Sequence of chain 1.B:
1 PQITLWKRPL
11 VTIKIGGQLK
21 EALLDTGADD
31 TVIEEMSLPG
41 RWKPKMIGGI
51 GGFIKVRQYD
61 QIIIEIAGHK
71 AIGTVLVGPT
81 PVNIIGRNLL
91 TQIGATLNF

Binding-site contacts:
Ligand atom C2 contacts residue ASP29 of chain 1.A at 3.5 Å.
Ligand atom C23 contacts residue ASP25 of chain 1.A at 3.4 Å.
Ligand atom C24 contacts residue ASP25 of chain 1.A at 3.6 Å.
Ligand atom O3 contacts residue GLY49 of chain 1.A at 3.4 Å.
Ligand atom N3 contacts residue ASP25 of chain 1.A at 2.5 Å (salt-bridge).
Ligand atom N2 contacts residue GLY27 of chain 1.A at 3.0 Å (h-bond).
Ligand atom O4 contacts residue ASP25 of chain 1.B at 2.6 Å (salt-bridge).
Ligand atom C22 contacts residue ASP25 of chain 1.A at 3.5 Å.
Ligand atom N1 contacts residue GLY48 of chain 1.A at 2.9 Å (h-bond).
Ligand atom C18 contacts residue ILE50 of chain 1.A at 3.6 Å (hydrophobic).
Ligand atom C18 contacts residue PRO81 of chain 1.B at 3.5 Å (hydrophobic).
Ligand atom O2 contacts residue GLY48 of chain 1.A at 3.0 Å (h-bond).
Ligand atom O4 contacts residue ASP25 of chain 1.A at 2.6 Å (salt-bridge).
Ligand atom C20 contacts residue VAL82 of chain 1.B at 3.5 Å (hydrophobic).
Ligand atom C24 contacts residue GLY27 of chain 1.B at 3.1 Å.
Ligand atom C28 contacts residue VAL82 of chain 1.A at 3.4 Å (hydrophobic).
Ligand atom C21 contacts residue GLY27 of chain 1.A at 3.4 Å.
Ligand atom C4 contacts residue ARG8 of chain 1.B at 3.4 Å.
Ligand atom C27 contacts residue VAL82 of chain 1.A at 3.5 Å (hydrophobic).
Ligand atom O1 contacts residue GLY27 of chain 1.A at 3.3 Å (h-bond).
Ligand atom O1 contacts residue ALA28 of chain 1.A at 3.4 Å.
Ligand atom C26 contacts residue VAL82 of chain 1.A at 3.6 Å (hydrophobic).
Ligand atom C15 contacts residue ASP25 of chain 1.B at 3.1 Å.
Ligand atom C19 contacts residue PRO81 of chain 1.B at 3.6 Å (hydrophobic).
Ligand atom O4 contacts residue GLY27 of chain 1.A at 3.4 Å.
Ligand atom C16 contacts residue ILE84 of chain 1.B at 3.2 Å (hydrophobic).
Ligand atom C2 contacts residue ARG8 of chain 1.B at 3.6 Å.
Ligand atom C9 contacts residue GLY48 of chain 1.A at 3.6 Å.
Ligand atom C29 contacts residue VAL82 of chain 1.A at 3.5 Å (hydrophobic).
Ligand atom C17 contacts residue ILE84 of chain 1.B at 3.2 Å (hydrophobic).
Ligand atom C25 contacts residue GLY27 of chain 1.B at 3.4 Å.
Ligand atom C15 contacts residue GLY27 of chain 1.A at 3.6 Å.
Ligand atom C19 contacts residue VAL82 of chain 1.B at 3.5 Å (hydrophobic).
Ligand atom C8 contacts residue GLY48 of chain 1.A at 3.7 Å.
Ligand atom C22 contacts residue ASP25 of chain 1.B at 3.2 Å.
Ligand atom C15 contacts residue ILE84 of chain 1.B at 3.2 Å (hydrophobic).
Ligand atom C18 contacts residue GLY49 of chain 1.A at 3.5 Å.
Ligand atom O5 contacts residue GLY27 of chain 1.B at 3.2 Å (h-bond).
Ligand atom O1 contacts residue ASP29 of chain 1.A at 2.8 Å (salt-bridge).
Ligand atom C10 contacts residue GLY48 of chain 1.A at 3.5 Å.

The small molecule below binds the protein below.
Small molecule (SMILES): CC(C)[C@H](NC(=O)COc1ccccc1)C(=O)N[C@@H](Cc1ccccc1)[C@@H](O)[C@H](N)[C@H](O)Cc1ccccc1

Sequence of chain 1.A:
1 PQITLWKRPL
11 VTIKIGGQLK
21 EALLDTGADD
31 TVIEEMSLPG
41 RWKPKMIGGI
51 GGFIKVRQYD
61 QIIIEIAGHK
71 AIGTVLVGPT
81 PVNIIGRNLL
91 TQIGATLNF